Sequence of chain 1.C:
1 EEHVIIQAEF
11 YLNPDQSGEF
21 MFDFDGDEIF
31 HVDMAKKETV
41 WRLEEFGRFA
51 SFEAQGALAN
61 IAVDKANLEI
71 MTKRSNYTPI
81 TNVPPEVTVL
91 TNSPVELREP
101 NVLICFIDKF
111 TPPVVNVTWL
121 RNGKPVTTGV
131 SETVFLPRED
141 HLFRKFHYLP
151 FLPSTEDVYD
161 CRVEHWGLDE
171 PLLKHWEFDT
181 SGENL

Binding-site contacts:
Ligand atom C8 contacts residue VAL115 of chain 1.C at 4.5 Å (hydrophobic).
Ligand atom C5 contacts residue ASN116 of chain 1.C at 3.6 Å.
Ligand atom O7 contacts residue HIS165 of chain 1.C at 4.0 Å.
Ligand atom C2 contacts residue GLU164 of chain 1.C at 3.8 Å.
Ligand atom O7 contacts residue GLU164 of chain 1.C at 3.4 Å.
Ligand atom O3 contacts residue TRP166 of chain 1.C at 3.5 Å (h-bond).
Ligand atom C8 contacts residue VAL114 of chain 1.C at 3.8 Å (hydrophobic).
Ligand atom C8 contacts residue HIS165 of chain 1.C at 3.9 Å.
Ligand atom N2 contacts residue TRP166 of chain 1.C at 3.9 Å.
Ligand atom C8 contacts residue TRP166 of chain 1.C at 3.4 Å (hydrophobic).
Ligand atom O5 contacts residue ASN116 of chain 1.C at 2.3 Å (h-bond).
Ligand atom C1 contacts residue ASN116 of chain 1.C at 1.4 Å.
Ligand atom C7 contacts residue ASN116 of chain 1.C at 3.6 Å.
Ligand atom O7 contacts residue TRP166 of chain 1.C at 3.8 Å.
Ligand atom C2 contacts residue ASN116 of chain 1.C at 2.5 Å.
Ligand atom O6 contacts residue THR30 of chain 1.G at 3.8 Å.
Ligand atom C7 contacts residue TRP166 of chain 1.C at 3.5 Å (hydrophobic).
Ligand atom N2 contacts residue ASN116 of chain 1.C at 2.9 Å (h-bond).
Ligand atom C7 contacts residue GLU164 of chain 1.C at 4.0 Å.
Ligand atom C1 contacts residue GLU164 of chain 1.C at 3.7 Å.
Ligand atom C6 contacts residue THR30 of chain 1.G at 4.2 Å.
Ligand atom C6 contacts residue ASP29 of chain 1.G at 3.7 Å.
Ligand atom O6 contacts residue ASP29 of chain 1.G at 4.3 Å.
Ligand atom O7 contacts residue ASN116 of chain 1.C at 3.9 Å.
Ligand atom C4 contacts residue ASN116 of chain 1.C at 4.2 Å.
Ligand atom O5 contacts residue GLU164 of chain 1.C at 3.9 Å.
Ligand atom C3 contacts residue TRP166 of chain 1.C at 4.5 Å (hydrophobic).
Ligand atom C3 contacts residue ASN116 of chain 1.C at 3.8 Å.
Ligand atom C8 contacts residue GLU164 of chain 1.C at 3.7 Å.

Sequence of chain 1.G:
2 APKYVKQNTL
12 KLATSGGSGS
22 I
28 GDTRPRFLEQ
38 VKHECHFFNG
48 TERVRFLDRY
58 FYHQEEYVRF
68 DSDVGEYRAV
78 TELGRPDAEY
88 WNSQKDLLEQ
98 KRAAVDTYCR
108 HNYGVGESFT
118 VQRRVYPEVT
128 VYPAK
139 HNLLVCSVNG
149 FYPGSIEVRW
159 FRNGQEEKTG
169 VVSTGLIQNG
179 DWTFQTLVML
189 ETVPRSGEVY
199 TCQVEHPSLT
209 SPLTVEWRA

The protein below binds the small molecule below.
Small molecule (SMILES): CC(=O)N[C@H]1[C@H](O[C@H]2[C@H](O)[C@@H](NC(C)=O)CO[C@@H]2CO)O[C@H](CO)[C@@H](O)[C@@H]1O